This small molecule binds to this protein.
Small molecule (SMILES): CC(=O)N[C@@H]1[C@@H](O)[C@H](O)[C@@H](CO)O[C@H]1O

Binding-site contacts:
Ligand atom N2 contacts residue ASN165 of chain 1.E at 3.4 Å (h-bond).
Ligand atom O4 contacts residue THR167 of chain 1.E at 3.8 Å.
Ligand atom C3 contacts residue ASN165 of chain 1.E at 3.2 Å.
Ligand atom C2 contacts residue ASN165 of chain 1.E at 2.2 Å.
Ligand atom O3 contacts residue ASN165 of chain 1.E at 4.0 Å.
Ligand atom O5 contacts residue ASN165 of chain 1.E at 2.6 Å (h-bond).
Ligand atom C4 contacts residue ASN165 of chain 1.E at 3.0 Å.
Ligand atom C7 contacts residue ASN165 of chain 1.E at 4.3 Å.
Ligand atom C6 contacts residue ASN165 of chain 1.E at 3.0 Å.
Ligand atom C1 contacts residue ASN165 of chain 1.E at 1.4 Å.
Ligand atom O6 contacts residue LYS166 of chain 1.E at 4.2 Å.
Ligand atom O7 contacts residue ASN165 of chain 1.E at 4.3 Å.
Ligand atom O4 contacts residue ASN165 of chain 1.E at 4.0 Å.
Ligand atom C5 contacts residue ASN165 of chain 1.E at 3.1 Å.
Ligand atom O6 contacts residue ASN165 of chain 1.E at 2.8 Å (h-bond).

Sequence of chain 1.E:
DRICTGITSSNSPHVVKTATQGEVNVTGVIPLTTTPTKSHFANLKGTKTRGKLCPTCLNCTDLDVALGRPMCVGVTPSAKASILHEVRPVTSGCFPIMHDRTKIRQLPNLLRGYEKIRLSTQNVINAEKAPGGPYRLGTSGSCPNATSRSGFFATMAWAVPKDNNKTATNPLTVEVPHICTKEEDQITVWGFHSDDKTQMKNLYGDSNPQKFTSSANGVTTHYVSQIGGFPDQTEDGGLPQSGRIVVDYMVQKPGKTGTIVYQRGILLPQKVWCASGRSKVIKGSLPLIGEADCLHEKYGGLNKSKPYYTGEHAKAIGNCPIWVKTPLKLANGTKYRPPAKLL